Binding-site contacts:
Ligand atom C4 contacts residue PHE109 of chain 1.A at 3.8 Å (hydrophobic).
Ligand atom O contacts residue CO1 of chain 1.C at 3.9 Å.
Ligand atom P contacts residue HIS123 of chain 1.A at 3.9 Å.
Ligand atom O1 contacts residue HIS221 of chain 1.A at 2.5 Å (h-bond).
Ligand atom O1 contacts residue HIS214 of chain 1.A at 3.0 Å (h-bond).
Ligand atom C contacts residue ASP140 of chain 1.A at 3.6 Å.
Ligand atom O2 contacts residue CO1 of chain 1.C at 2.3 Å.
Ligand atom N contacts residue ASP151 of chain 1.A at 3.1 Å (salt-bridge).
Ligand atom O1 contacts residue GLU247 of chain 1.A at 3.5 Å (salt-bridge).
Ligand atom C7 contacts residue HIS221 of chain 1.A at 3.7 Å.
Ligand atom C contacts residue CO1 of chain 1.B at 3.0 Å.
Ligand atom P contacts residue HIS221 of chain 1.A at 3.9 Å.
Ligand atom N contacts residue CO1 of chain 1.B at 2.3 Å.
Ligand atom C1 contacts residue HIS221 of chain 1.A at 3.6 Å.
Ligand atom O1 contacts residue ASP151 of chain 1.A at 3.2 Å (salt-bridge).
Ligand atom O2 contacts residue ASP151 of chain 1.A at 3.5 Å (salt-bridge).
Ligand atom O2 contacts residue ASP140 of chain 1.A at 2.9 Å (salt-bridge).
Ligand atom P contacts residue GLU247 of chain 1.A at 3.5 Å.
Ligand atom C5 contacts residue PHE109 of chain 1.A at 3.8 Å (hydrophobic).
Ligand atom O contacts residue GLU247 of chain 1.A at 3.5 Å (salt-bridge).
Ligand atom P contacts residue ASP151 of chain 1.A at 3.9 Å.
Ligand atom O2 contacts residue CO1 of chain 1.B at 2.0 Å.
Ligand atom C4 contacts residue CYS114 of chain 1.A at 3.5 Å (hydrophobic).
Ligand atom O2 contacts residue GLU247 of chain 1.A at 2.5 Å (salt-bridge).
Ligand atom C6 contacts residue TYR106 of chain 1.A at 3.5 Å (hydrophobic).
Ligand atom O contacts residue HIS123 of chain 1.A at 2.8 Å (h-bond).
Ligand atom C3 contacts residue CYS114 of chain 1.A at 3.6 Å (hydrophobic).
Ligand atom P contacts residue CO1 of chain 1.B at 3.1 Å.
Ligand atom C7 contacts residue TYR106 of chain 1.A at 3.6 Å (hydrophobic).
Ligand atom N contacts residue ASP140 of chain 1.A at 3.1 Å (salt-bridge).
Ligand atom O1 contacts residue CO1 of chain 1.B at 3.9 Å.
Ligand atom O2 contacts residue GLU278 of chain 1.A at 2.9 Å (salt-bridge).
Ligand atom N contacts residue THR142 of chain 1.A at 3.0 Å (h-bond).
Ligand atom C6 contacts residue PRO103 of chain 1.A at 3.6 Å (hydrophobic).
Ligand atom O1 contacts residue CO1 of chain 1.C at 2.2 Å.
Ligand atom P contacts residue CO1 of chain 1.C at 2.8 Å.
Ligand atom C5 contacts residue TYR106 of chain 1.A at 3.8 Å (hydrophobic).
Ligand atom P contacts residue ASP140 of chain 1.A at 3.9 Å.
Ligand atom C7 contacts residue MET220 of chain 1.A at 3.9 Å (hydrophobic).
Ligand atom C3 contacts residue HIS123 of chain 1.A at 3.5 Å.

A protein and the small-molecule ligand that binds it are described below.
Small molecule (SMILES): N[C@@H](CC1CCCCC1)P(=O)(O)O

Sequence of chain 1.A:
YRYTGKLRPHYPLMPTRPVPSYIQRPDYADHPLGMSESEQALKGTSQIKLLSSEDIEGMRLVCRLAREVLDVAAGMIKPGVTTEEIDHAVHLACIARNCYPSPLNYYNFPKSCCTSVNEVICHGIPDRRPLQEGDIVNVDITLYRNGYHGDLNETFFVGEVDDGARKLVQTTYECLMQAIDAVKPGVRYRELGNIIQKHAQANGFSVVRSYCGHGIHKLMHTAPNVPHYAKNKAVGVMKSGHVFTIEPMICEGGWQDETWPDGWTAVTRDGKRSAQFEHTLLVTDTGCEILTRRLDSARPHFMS